Sequence of chain 9.C:
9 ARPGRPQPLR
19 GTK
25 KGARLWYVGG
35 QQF

Binding-site contacts:
Ligand atom O3' contacts residue ARG412 of chain 10.A at 4.3 Å.
Ligand atom C3' contacts residue ASN414 of chain 10.A at 4.5 Å.
Ligand atom C1' contacts residue ASN414 of chain 10.A at 4.1 Å.
Ligand atom OP1 contacts residue ARG412 of chain 10.A at 3.8 Å.
Ligand atom C3' contacts residue VAL47 of chain 10.A at 4.0 Å (hydrophobic).
Ligand atom C2' contacts residue VAL47 of chain 10.A at 4.3 Å (hydrophobic).
Ligand atom C4' contacts residue VAL47 of chain 10.A at 4.1 Å (hydrophobic).
Ligand atom C4' contacts residue ASN414 of chain 10.A at 3.0 Å.
Ligand atom C4' contacts residue ARG412 of chain 10.A at 4.4 Å.
Ligand atom O4' contacts residue ASN414 of chain 10.A at 2.9 Å (h-bond).
Ligand atom P contacts residue ARG412 of chain 10.A at 2.7 Å.
Ligand atom OP2 contacts residue ARG412 of chain 10.A at 1.4 Å (salt-bridge).
Ligand atom C5' contacts residue ARG412 of chain 10.A at 3.0 Å.
Ligand atom P contacts residue LYS21 of chain 9.C at 3.4 Å.
Ligand atom OP2 contacts residue ARG18 of chain 9.C at 3.7 Å.
Ligand atom C5' contacts residue ASN414 of chain 10.A at 3.3 Å.
Ligand atom OP2 contacts residue LYS21 of chain 9.C at 2.7 Å (salt-bridge).
Ligand atom O5' contacts residue ARG412 of chain 10.A at 3.1 Å (salt-bridge).
Ligand atom OP1 contacts residue ARG18 of chain 9.C at 4.0 Å.
Ligand atom O3' contacts residue VAL47 of chain 10.A at 3.1 Å.
Ligand atom OP1 contacts residue LYS21 of chain 9.C at 3.9 Å.

A protein and the small-molecule ligand that binds it are described below.
Small molecule (SMILES): Nc1ccn([C@H]2C[C@H](O)[C@@H](COP(=O)(O)O)O2)c(=O)n1

Sequence of chain 10.A:
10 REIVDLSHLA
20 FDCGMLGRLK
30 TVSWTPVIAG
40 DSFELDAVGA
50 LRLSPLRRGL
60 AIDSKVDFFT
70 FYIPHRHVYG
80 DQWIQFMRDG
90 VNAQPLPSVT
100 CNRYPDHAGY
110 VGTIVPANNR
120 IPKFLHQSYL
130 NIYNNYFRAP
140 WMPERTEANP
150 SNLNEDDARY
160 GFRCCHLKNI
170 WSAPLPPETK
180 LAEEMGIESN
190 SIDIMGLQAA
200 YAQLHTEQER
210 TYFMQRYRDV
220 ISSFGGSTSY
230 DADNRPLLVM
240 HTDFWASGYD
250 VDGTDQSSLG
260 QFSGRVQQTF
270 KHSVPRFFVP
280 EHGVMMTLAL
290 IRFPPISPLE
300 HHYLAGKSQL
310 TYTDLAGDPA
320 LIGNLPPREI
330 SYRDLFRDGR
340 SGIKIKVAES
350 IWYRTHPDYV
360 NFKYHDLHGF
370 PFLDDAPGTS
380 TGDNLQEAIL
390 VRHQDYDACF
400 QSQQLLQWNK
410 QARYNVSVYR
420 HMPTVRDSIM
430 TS